This protein binds this small molecule.
Small molecule (SMILES): CC(=O)N[C@@H]1[C@@H](O)[C@H](O)[C@@H](CO)O[C@H]1O

Binding-site contacts:
Ligand atom N2 contacts residue ASN118 of chain 2.B at 3.2 Å (h-bond).
Ligand atom O6 contacts residue ASP164 of chain 2.B at 3.5 Å (salt-bridge).
Ligand atom C1 contacts residue ALA117 of chain 2.B at 2.9 Å (hydrophobic).
Ligand atom O4 contacts residue ARG166 of chain 2.B at 4.0 Å.
Ligand atom O5 contacts residue GLN168 of chain 2.B at 4.3 Å.
Ligand atom O6 contacts residue ARG166 of chain 2.B at 3.4 Å (salt-bridge).
Ligand atom C3 contacts residue ASN118 of chain 2.B at 3.8 Å.
Ligand atom C6 contacts residue ARG166 of chain 2.B at 4.3 Å.
Ligand atom O5 contacts residue ALA117 of chain 2.B at 3.6 Å.
Ligand atom C1 contacts residue ASN118 of chain 2.B at 1.5 Å.
Ligand atom C2 contacts residue ALA117 of chain 2.B at 4.2 Å (hydrophobic).
Ligand atom C2 contacts residue ASN118 of chain 2.B at 2.5 Å.
Ligand atom C4 contacts residue ASN118 of chain 2.B at 4.2 Å.
Ligand atom O7 contacts residue GLN168 of chain 2.B at 4.3 Å.
Ligand atom O5 contacts residue ASN118 of chain 2.B at 2.2 Å (h-bond).
Ligand atom O5 contacts residue ASP164 of chain 2.B at 4.3 Å.
Ligand atom C6 contacts residue ASP164 of chain 2.B at 2.9 Å.
Ligand atom C5 contacts residue ASN118 of chain 2.B at 3.5 Å.
Ligand atom C7 contacts residue ASN118 of chain 2.B at 4.3 Å.
Ligand atom C5 contacts residue ASP164 of chain 2.B at 4.3 Å.
Ligand atom C5 contacts residue ALA117 of chain 2.B at 4.2 Å (hydrophobic).
Ligand atom C6 contacts residue ASN118 of chain 2.B at 4.0 Å.

Sequence of chain 2.B:
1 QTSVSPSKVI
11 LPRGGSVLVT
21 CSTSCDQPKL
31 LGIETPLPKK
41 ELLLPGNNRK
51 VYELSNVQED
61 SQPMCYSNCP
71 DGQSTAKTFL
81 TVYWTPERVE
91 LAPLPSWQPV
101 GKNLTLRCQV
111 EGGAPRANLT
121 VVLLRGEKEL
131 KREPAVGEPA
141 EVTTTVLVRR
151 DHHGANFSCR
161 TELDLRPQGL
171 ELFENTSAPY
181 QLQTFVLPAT